Binding-site contacts:
Ligand atom O5 contacts residue ASN1074 of chain 1.C at 4.5 Å.
Ligand atom C8 contacts residue ASN1074 of chain 1.C at 3.0 Å.
Ligand atom C2 contacts residue ASN1074 of chain 1.C at 3.3 Å.
Ligand atom C7 contacts residue ASN1074 of chain 1.C at 3.2 Å.
Ligand atom O7 contacts residue ASN1074 of chain 1.C at 3.8 Å.
Ligand atom C1 contacts residue ASN1074 of chain 1.C at 3.3 Å.
Ligand atom N2 contacts residue ASN1074 of chain 1.C at 2.8 Å (h-bond).
Ligand atom C1 contacts residue ALA706 of chain 1.C at 4.5 Å (hydrophobic).
Ligand atom C8 contacts residue LYS1073 of chain 1.C at 4.3 Å.

Sequence of chain 1.C:
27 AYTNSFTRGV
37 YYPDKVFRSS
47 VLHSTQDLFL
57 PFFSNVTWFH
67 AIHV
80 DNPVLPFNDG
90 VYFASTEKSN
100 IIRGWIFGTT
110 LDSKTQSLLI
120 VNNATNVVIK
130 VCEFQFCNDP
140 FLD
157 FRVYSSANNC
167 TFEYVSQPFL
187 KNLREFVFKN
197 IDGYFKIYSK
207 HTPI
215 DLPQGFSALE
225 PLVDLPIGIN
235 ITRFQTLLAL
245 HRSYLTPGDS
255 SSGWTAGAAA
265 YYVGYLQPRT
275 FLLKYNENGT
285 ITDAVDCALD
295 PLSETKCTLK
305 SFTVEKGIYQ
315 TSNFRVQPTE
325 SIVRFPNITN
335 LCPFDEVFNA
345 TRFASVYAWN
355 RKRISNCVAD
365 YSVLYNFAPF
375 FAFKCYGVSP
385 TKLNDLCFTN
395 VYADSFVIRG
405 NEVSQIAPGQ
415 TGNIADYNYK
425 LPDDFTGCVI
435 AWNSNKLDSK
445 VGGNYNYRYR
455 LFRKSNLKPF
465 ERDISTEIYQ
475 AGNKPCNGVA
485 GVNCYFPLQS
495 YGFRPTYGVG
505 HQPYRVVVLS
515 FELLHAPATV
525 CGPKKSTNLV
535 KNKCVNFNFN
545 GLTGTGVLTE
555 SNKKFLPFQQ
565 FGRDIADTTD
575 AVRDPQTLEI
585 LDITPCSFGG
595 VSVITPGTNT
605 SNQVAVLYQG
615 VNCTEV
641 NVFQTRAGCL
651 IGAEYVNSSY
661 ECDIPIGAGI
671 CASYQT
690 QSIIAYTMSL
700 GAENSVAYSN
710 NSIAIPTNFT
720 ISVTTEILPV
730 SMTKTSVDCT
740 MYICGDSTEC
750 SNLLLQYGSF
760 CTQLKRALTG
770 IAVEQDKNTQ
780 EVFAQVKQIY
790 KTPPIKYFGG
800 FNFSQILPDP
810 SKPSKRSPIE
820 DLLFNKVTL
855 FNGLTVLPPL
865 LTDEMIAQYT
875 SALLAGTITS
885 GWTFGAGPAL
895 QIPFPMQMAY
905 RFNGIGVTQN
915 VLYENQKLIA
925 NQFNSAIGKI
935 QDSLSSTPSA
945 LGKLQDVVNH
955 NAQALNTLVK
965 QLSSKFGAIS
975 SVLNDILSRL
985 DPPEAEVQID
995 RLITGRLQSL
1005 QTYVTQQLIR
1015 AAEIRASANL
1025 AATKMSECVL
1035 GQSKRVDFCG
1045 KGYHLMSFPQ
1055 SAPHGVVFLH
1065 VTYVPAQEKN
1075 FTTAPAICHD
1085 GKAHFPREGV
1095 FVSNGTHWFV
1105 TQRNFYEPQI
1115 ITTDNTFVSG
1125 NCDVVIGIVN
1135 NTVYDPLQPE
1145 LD

The protein below binds the small molecule below.
Small molecule (SMILES): CC(=O)N[C@@H]1[C@@H](O)[C@H](O)[C@@H](CO)O[C@H]1O